Binding-site contacts:
Ligand atom C8 contacts residue ASN154 of chain 1.G at 3.7 Å.
Ligand atom C8 contacts residue PHE153 of chain 1.G at 3.5 Å (hydrophobic).
Ligand atom C5 contacts residue ASN154 of chain 1.G at 3.8 Å.
Ligand atom C7 contacts residue PHE153 of chain 1.G at 4.4 Å (hydrophobic).
Ligand atom N2 contacts residue GLN132 of chain 1.G at 3.6 Å.
Ligand atom C8 contacts residue SER152 of chain 1.G at 3.8 Å.
Ligand atom N2 contacts residue ASN154 of chain 1.G at 3.0 Å (h-bond).
Ligand atom O3 contacts residue GLN132 of chain 1.G at 3.3 Å (h-bond).
Ligand atom C8 contacts residue LYS165 of chain 1.G at 4.4 Å.
Ligand atom C7 contacts residue GLN132 of chain 1.G at 3.4 Å.
Ligand atom C4 contacts residue ASN154 of chain 1.G at 4.3 Å.
Ligand atom C8 contacts residue GLN132 of chain 1.G at 3.5 Å.
Ligand atom C2 contacts residue GLN132 of chain 1.G at 4.2 Å.
Ligand atom C3 contacts residue ASN154 of chain 1.G at 3.9 Å.
Ligand atom C7 contacts residue ASN154 of chain 1.G at 3.2 Å.
Ligand atom O7 contacts residue GLN132 of chain 1.G at 3.7 Å.
Ligand atom C3 contacts residue GLN132 of chain 1.G at 4.4 Å.
Ligand atom O7 contacts residue PHE153 of chain 1.G at 4.5 Å.
Ligand atom O7 contacts residue ASN154 of chain 1.G at 3.2 Å (h-bond).
Ligand atom C2 contacts residue ASN154 of chain 1.G at 2.5 Å.
Ligand atom C1 contacts residue ASN154 of chain 1.G at 1.5 Å.
Ligand atom O5 contacts residue ASN154 of chain 1.G at 2.4 Å (h-bond).

A small-molecule ligand and the protein it binds are described below.
Small molecule (SMILES): CC(=O)N[C@@H]1[C@@H](O)[C@H](O)[C@@H](CO)O[C@H]1O

Sequence of chain 1.G:
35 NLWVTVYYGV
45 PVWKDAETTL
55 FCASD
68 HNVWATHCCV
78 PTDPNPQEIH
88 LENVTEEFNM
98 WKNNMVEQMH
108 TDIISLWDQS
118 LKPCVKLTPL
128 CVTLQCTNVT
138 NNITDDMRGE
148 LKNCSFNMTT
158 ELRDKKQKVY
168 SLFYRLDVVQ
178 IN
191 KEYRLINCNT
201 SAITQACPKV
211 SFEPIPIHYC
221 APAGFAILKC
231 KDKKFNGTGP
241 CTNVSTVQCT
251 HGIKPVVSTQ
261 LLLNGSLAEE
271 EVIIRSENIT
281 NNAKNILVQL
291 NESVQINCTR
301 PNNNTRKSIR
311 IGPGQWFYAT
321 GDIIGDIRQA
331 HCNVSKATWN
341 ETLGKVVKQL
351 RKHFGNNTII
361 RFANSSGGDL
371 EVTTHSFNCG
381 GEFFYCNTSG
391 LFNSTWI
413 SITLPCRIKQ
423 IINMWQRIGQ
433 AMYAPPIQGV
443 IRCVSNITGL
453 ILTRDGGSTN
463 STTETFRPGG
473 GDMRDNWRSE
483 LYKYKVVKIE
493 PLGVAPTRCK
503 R